Binding-site contacts:
Ligand atom NAL contacts residue ASN284 of chain 2.A at 3.6 Å (h-bond).
Ligand atom C2 contacts residue HIS377 of chain 2.A at 3.4 Å.
Ligand atom O6 contacts residue VAL455 of chain 2.A at 3.7 Å.
Ligand atom O5 contacts residue HIS377 of chain 2.A at 3.7 Å.
Ligand atom OAX contacts residue PHE285 of chain 2.A at 3.2 Å (h-bond).
Ligand atom NAP contacts residue ASN284 of chain 2.A at 3.7 Å.
Ligand atom CAW contacts residue ALA383 of chain 2.A at 3.4 Å (hydrophobic).
Ligand atom O2 contacts residue TYR573 of chain 2.A at 3.1 Å (h-bond).
Ligand atom O6 contacts residue ASN484 of chain 2.A at 2.7 Å (h-bond).
Ligand atom C6 contacts residue ASN484 of chain 2.A at 3.3 Å.
Ligand atom CAV contacts residue HIS341 of chain 2.A at 3.3 Å.
Ligand atom O5 contacts residue LEU136 of chain 2.A at 3.7 Å.
Ligand atom CAU contacts residue HIS341 of chain 2.A at 3.5 Å.
Ligand atom CAW contacts residue HIS341 of chain 2.A at 3.5 Å.
Ligand atom O6 contacts residue LEU139 of chain 2.A at 3.8 Å.
Ligand atom O4 contacts residue GLY675 of chain 2.A at 2.8 Å (h-bond).
Ligand atom CAT contacts residue ASN282 of chain 2.A at 3.3 Å.
Ligand atom O4 contacts residue SER674 of chain 2.A at 3.6 Å.
Ligand atom CAQ contacts residue THR378 of chain 2.A at 3.8 Å.
Ligand atom SAO contacts residue LEU136 of chain 2.A at 3.5 Å (h-bond).
Ligand atom SAO contacts residue ASP283 of chain 2.A at 3.2 Å (salt-bridge).
Ligand atom CAU contacts residue PHE285 of chain 2.A at 3.6 Å (hydrophobic).
Ligand atom NAL contacts residue HIS377 of chain 2.A at 3.6 Å (h-bond).
Ligand atom O3 contacts residue GLU672 of chain 2.A at 2.6 Å (salt-bridge).
Ligand atom O3 contacts residue ALA673 of chain 2.A at 3.2 Å (h-bond).
Ligand atom C2 contacts residue GLU672 of chain 2.A at 3.8 Å.
Ligand atom CAS contacts residue ASN284 of chain 2.A at 3.6 Å.
Ligand atom O3 contacts residue GLY675 of chain 2.A at 3.1 Å (h-bond).
Ligand atom NAN contacts residue ASN284 of chain 2.A at 3.6 Å.
Ligand atom C4 contacts residue GLY675 of chain 2.A at 3.7 Å.
Ligand atom CAM contacts residue ASN284 of chain 2.A at 3.4 Å.
Ligand atom O3 contacts residue SER674 of chain 2.A at 3.0 Å (h-bond).
Ligand atom CAM contacts residue LEU136 of chain 2.A at 3.7 Å (hydrophobic).
Ligand atom O6 contacts residue HIS377 of chain 2.A at 2.7 Å (h-bond).
Ligand atom O4 contacts residue ASN484 of chain 2.A at 3.7 Å.
Ligand atom C3 contacts residue GLU672 of chain 2.A at 3.3 Å.
Ligand atom C6 contacts residue HIS377 of chain 2.A at 3.5 Å.
Ligand atom O2 contacts residue GLU672 of chain 2.A at 3.1 Å (salt-bridge).
Ligand atom O2 contacts residue ASN284 of chain 2.A at 3.0 Å (h-bond).
Ligand atom CAV contacts residue ALA383 of chain 2.A at 3.5 Å (hydrophobic).

Sequence of chain 2.A:
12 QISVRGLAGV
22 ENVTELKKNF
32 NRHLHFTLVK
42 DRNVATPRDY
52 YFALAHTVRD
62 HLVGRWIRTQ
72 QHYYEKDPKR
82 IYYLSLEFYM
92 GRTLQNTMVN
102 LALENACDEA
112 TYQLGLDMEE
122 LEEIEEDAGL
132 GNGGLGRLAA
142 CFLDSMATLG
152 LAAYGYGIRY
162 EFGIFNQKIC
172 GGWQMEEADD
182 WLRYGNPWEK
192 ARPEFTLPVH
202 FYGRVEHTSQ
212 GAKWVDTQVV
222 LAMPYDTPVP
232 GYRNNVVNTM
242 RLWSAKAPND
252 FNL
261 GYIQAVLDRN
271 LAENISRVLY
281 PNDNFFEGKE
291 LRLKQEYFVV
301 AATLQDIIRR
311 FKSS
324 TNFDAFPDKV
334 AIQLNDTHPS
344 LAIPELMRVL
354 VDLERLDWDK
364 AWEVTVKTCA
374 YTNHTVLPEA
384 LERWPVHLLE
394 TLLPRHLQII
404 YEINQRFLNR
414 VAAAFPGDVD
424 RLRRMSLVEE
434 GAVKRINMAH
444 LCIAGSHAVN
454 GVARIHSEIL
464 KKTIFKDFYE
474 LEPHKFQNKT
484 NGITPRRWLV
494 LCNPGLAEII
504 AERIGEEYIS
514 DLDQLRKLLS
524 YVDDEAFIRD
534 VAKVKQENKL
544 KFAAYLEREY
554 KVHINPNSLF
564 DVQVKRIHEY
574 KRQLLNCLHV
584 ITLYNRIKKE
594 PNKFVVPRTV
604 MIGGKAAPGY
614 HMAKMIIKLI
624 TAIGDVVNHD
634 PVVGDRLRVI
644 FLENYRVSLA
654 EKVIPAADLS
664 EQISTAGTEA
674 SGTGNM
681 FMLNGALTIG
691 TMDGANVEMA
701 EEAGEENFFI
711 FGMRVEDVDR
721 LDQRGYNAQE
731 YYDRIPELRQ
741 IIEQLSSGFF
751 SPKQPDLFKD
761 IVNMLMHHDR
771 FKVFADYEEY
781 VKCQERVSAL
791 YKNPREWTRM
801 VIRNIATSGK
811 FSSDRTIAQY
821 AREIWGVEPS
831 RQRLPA

This small molecule binds to this protein.
Small molecule (SMILES): OC[C@H]1O[C@@H](NC(=S)N/N=C\c2ccc(O)cc2)[C@H](O)[C@@H](O)[C@@H]1O